Sequence of chain 1.A:
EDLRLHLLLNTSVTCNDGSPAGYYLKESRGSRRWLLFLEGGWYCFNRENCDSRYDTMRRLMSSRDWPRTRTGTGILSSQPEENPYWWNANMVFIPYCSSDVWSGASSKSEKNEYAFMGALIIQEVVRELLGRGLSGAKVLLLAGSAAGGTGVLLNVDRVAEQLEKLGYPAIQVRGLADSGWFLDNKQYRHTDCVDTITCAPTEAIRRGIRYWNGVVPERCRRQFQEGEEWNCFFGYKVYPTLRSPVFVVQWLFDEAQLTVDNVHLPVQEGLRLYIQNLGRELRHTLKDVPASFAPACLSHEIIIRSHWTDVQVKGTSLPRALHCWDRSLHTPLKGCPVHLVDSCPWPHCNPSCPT

The small molecule below binds the protein below.
Small molecule (SMILES): O=C(O)CCC(=O)N1CCc2ccccc21

Binding-site contacts:
Ligand atom O07 contacts residue TRP51 of chain 1.A at 4.0 Å.
Ligand atom N08 contacts residue TYR52 of chain 1.A at 3.8 Å.
Ligand atom C16 contacts residue TYR52 of chain 1.A at 3.8 Å (hydrophobic).
Ligand atom C14 contacts residue PHE242 of chain 1.A at 4.1 Å (hydrophobic).
Ligand atom O01 contacts residue PHE191 of chain 1.A at 3.7 Å.
Ligand atom C05 contacts residue PHE191 of chain 1.A at 4.1 Å (hydrophobic).
Ligand atom C05 contacts residue TRP51 of chain 1.A at 3.5 Å (hydrophobic).
Ligand atom C11 contacts residue PHE191 of chain 1.A at 3.4 Å (hydrophobic).
Ligand atom O01 contacts residue HIS312 of chain 1.A at 2.8 Å (h-bond).
Ligand atom N08 contacts residue PHE191 of chain 1.A at 3.4 Å.
Ligand atom C02 contacts residue ALA155 of chain 1.A at 3.6 Å (hydrophobic).
Ligand atom C06 contacts residue TYR52 of chain 1.A at 3.9 Å (hydrophobic).
Ligand atom C10 contacts residue PHE191 of chain 1.A at 3.8 Å (hydrophobic).
Ligand atom C14 contacts residue THR159 of chain 1.A at 4.0 Å.
Ligand atom C06 contacts residue PHE191 of chain 1.A at 3.9 Å (hydrophobic).
Ligand atom C02 contacts residue HIS312 of chain 1.A at 3.6 Å.
Ligand atom C02 contacts residue ALA156 of chain 1.A at 3.4 Å (hydrophobic).
Ligand atom C09 contacts residue PHE191 of chain 1.A at 3.7 Å (hydrophobic).
Ligand atom O07 contacts residue TYR52 of chain 1.A at 3.7 Å.
Ligand atom C13 contacts residue PHE191 of chain 1.A at 4.0 Å (hydrophobic).
Ligand atom O03 contacts residue ALA155 of chain 1.A at 3.3 Å.
Ligand atom C15 contacts residue PHE191 of chain 1.A at 3.7 Å (hydrophobic).
Ligand atom C06 contacts residue TRP51 of chain 1.A at 4.1 Å (hydrophobic).
Ligand atom C10 contacts residue PRO210 of chain 1.A at 3.8 Å (hydrophobic).
Ligand atom C13 contacts residue PHE242 of chain 1.A at 3.7 Å (hydrophobic).
Ligand atom C05 contacts residue ALA265 of chain 1.A at 3.7 Å (hydrophobic).
Ligand atom C14 contacts residue PHE191 of chain 1.A at 4.0 Å (hydrophobic).
Ligand atom C04 contacts residue TRP51 of chain 1.A at 3.2 Å (hydrophobic).
Ligand atom C12 contacts residue PHE243 of chain 1.A at 4.0 Å (hydrophobic).
Ligand atom O01 contacts residue ALA155 of chain 1.A at 3.1 Å.
Ligand atom O03 contacts residue ALA156 of chain 1.A at 3.0 Å (h-bond).
Ligand atom O07 contacts residue ALA156 of chain 1.A at 3.7 Å.
Ligand atom C15 contacts residue TYR52 of chain 1.A at 4.1 Å (hydrophobic).
Ligand atom C16 contacts residue PHE191 of chain 1.A at 3.4 Å (hydrophobic).
Ligand atom C02 contacts residue TRP51 of chain 1.A at 3.6 Å (hydrophobic).
Ligand atom C12 contacts residue PRO210 of chain 1.A at 4.0 Å (hydrophobic).
Ligand atom O01 contacts residue ALA156 of chain 1.A at 3.2 Å (h-bond).
Ligand atom O03 contacts residue TRP51 of chain 1.A at 2.8 Å (h-bond).
Ligand atom C12 contacts residue PHE191 of chain 1.A at 3.7 Å (hydrophobic).
Ligand atom O03 contacts residue GLY50 of chain 1.A at 3.0 Å (h-bond).